This protein binds this small molecule.
Small molecule (SMILES): CC(=O)N[C@@H]1[C@@H](O)[C@H](O)[C@@H](CO)O[C@H]1O

Binding-site contacts:
Ligand atom O7 contacts residue ASN318 of chain 1.C at 3.2 Å (h-bond).
Ligand atom C8 contacts residue ASN318 of chain 1.C at 3.8 Å.
Ligand atom C7 contacts residue ILE319 of chain 1.C at 4.4 Å (hydrophobic).
Ligand atom N2 contacts residue ASN318 of chain 1.C at 3.0 Å (h-bond).
Ligand atom C1 contacts residue THR567 of chain 1.C at 4.2 Å.
Ligand atom C5 contacts residue ASN318 of chain 1.C at 3.7 Å.
Ligand atom C2 contacts residue LYS566 of chain 1.C at 4.3 Å.
Ligand atom C4 contacts residue ASN318 of chain 1.C at 4.2 Å.
Ligand atom O5 contacts residue ASN318 of chain 1.C at 2.3 Å (h-bond).
Ligand atom C3 contacts residue ASN318 of chain 1.C at 3.8 Å.
Ligand atom C5 contacts residue THR567 of chain 1.C at 3.9 Å.
Ligand atom C4 contacts residue THR567 of chain 1.C at 4.4 Å.
Ligand atom C7 contacts residue LYS566 of chain 1.C at 4.4 Å.
Ligand atom C1 contacts residue ASN318 of chain 1.C at 1.4 Å.
Ligand atom O6 contacts residue THR567 of chain 1.C at 2.8 Å (h-bond).
Ligand atom C7 contacts residue ASN318 of chain 1.C at 3.2 Å.
Ligand atom O5 contacts residue LYS566 of chain 1.C at 3.7 Å.
Ligand atom C8 contacts residue ILE319 of chain 1.C at 3.6 Å (hydrophobic).
Ligand atom C6 contacts residue THR567 of chain 1.C at 3.7 Å.
Ligand atom O5 contacts residue THR567 of chain 1.C at 3.2 Å (h-bond).
Ligand atom O7 contacts residue LYS566 of chain 1.C at 3.4 Å.
Ligand atom C2 contacts residue ASN318 of chain 1.C at 2.5 Å.
Ligand atom C1 contacts residue LYS566 of chain 1.C at 3.9 Å.

Sequence of chain 1.C:
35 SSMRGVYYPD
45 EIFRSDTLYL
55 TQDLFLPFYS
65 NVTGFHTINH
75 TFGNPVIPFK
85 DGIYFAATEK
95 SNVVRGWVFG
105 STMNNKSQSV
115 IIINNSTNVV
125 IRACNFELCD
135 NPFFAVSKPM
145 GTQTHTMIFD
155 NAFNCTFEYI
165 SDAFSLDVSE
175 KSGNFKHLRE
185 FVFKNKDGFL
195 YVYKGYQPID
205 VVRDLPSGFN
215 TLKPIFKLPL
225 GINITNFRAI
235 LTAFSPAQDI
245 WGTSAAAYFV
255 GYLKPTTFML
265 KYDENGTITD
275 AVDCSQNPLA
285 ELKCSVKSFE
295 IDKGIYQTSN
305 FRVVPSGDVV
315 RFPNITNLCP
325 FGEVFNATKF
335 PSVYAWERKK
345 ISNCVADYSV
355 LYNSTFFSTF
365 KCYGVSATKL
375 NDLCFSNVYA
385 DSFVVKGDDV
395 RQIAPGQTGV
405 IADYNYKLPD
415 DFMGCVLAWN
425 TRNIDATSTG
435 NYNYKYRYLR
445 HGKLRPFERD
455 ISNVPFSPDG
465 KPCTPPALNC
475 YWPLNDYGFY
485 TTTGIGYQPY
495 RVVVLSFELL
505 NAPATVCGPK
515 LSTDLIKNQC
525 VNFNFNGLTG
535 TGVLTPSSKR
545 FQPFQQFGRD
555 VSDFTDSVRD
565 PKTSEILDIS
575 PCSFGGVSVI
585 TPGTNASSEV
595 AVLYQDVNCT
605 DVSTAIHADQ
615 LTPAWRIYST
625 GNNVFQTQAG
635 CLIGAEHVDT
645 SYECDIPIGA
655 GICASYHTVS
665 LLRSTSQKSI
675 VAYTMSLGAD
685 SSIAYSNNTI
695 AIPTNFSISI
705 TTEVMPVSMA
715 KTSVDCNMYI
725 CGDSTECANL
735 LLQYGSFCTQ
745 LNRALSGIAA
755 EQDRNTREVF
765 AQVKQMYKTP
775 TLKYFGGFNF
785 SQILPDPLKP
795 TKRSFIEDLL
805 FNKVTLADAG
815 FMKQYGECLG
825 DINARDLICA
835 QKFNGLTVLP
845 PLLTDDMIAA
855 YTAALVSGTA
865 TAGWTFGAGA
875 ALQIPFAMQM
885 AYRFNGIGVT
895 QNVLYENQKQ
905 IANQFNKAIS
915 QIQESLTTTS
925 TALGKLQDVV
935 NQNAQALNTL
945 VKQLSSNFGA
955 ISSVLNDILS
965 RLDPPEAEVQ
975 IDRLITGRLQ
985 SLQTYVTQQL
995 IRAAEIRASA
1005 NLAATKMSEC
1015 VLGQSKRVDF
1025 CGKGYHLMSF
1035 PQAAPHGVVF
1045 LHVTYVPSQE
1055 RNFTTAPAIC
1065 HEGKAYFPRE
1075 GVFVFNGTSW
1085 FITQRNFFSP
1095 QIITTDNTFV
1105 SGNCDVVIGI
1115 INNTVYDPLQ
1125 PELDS